Binding-site contacts:
Ligand atom C2 contacts residue ASN479 of chain 1.A at 2.4 Å.
Ligand atom C4 contacts residue ASN479 of chain 1.A at 4.2 Å.
Ligand atom C1 contacts residue ASN479 of chain 1.A at 1.5 Å.
Ligand atom C3 contacts residue ASN479 of chain 1.A at 3.8 Å.
Ligand atom C8 contacts residue ALA475 of chain 1.A at 3.7 Å (hydrophobic).
Ligand atom C5 contacts residue ASN479 of chain 1.A at 3.7 Å.
Ligand atom N2 contacts residue ASN479 of chain 1.A at 2.9 Å (h-bond).
Ligand atom C7 contacts residue ALA475 of chain 1.A at 4.5 Å (hydrophobic).
Ligand atom O7 contacts residue ASN479 of chain 1.A at 4.0 Å.
Ligand atom C7 contacts residue ASN479 of chain 1.A at 3.6 Å.
Ligand atom O5 contacts residue ASN479 of chain 1.A at 2.5 Å (h-bond).
Ligand atom O6 contacts residue ASN479 of chain 1.A at 4.3 Å.

A small-molecule ligand and the protein it binds are described below.
Small molecule (SMILES): CC(=O)N[C@@H]1[C@@H](O)[C@H](O)[C@@H](CO)O[C@H]1O

Sequence of chain 1.A:
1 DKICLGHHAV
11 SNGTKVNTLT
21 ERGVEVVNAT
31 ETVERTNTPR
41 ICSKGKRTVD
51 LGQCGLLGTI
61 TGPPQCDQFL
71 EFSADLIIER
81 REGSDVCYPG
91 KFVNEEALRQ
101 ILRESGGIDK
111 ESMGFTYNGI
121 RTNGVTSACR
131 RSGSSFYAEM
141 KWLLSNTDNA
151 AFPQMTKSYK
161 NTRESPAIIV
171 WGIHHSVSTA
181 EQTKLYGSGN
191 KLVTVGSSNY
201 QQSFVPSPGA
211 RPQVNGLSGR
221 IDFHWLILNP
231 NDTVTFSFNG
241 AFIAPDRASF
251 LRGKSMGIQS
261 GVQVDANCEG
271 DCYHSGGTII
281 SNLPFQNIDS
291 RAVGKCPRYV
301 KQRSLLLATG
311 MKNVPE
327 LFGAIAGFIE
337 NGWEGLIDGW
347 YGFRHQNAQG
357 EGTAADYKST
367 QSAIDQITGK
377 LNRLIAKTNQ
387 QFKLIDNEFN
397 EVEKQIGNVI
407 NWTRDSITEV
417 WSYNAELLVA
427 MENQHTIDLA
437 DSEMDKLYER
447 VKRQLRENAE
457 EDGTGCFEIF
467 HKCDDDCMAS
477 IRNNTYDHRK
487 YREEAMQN